This protein binds this small molecule.
Small molecule (SMILES): CC1(C)OC(=O)c2ccccc2[C@H]1n1cncc1C(F)F

Binding-site contacts:
Ligand atom C15 contacts residue MET74 of chain 6.B at 3.6 Å (hydrophobic).
Ligand atom O11 contacts residue LEU73 of chain 6.B at 3.2 Å.
Ligand atom C15 contacts residue LEU102 of chain 6.B at 3.8 Å (hydrophobic).
Ligand atom C3 contacts residue VAL135 of chain 4.B at 3.8 Å (hydrophobic).
Ligand atom F21 contacts residue PRO8 of chain 6.B at 3.7 Å.
Ligand atom C13 contacts residue HIS138 of chain 4.B at 3.4 Å.
Ligand atom C1 contacts residue GLU134 of chain 4.B at 3.2 Å.
Ligand atom N16 contacts residue MET74 of chain 6.B at 3.6 Å.
Ligand atom C1 contacts residue TYR98 of chain 6.B at 3.6 Å (hydrophobic).
Ligand atom C3 contacts residue GLU134 of chain 4.B at 3.6 Å.
Ligand atom C13 contacts residue SO41 of chain 6.I at 3.9 Å.
Ligand atom C5 contacts residue LEU102 of chain 6.B at 4.2 Å (hydrophobic).
Ligand atom C18 contacts residue LEU102 of chain 6.B at 3.9 Å (hydrophobic).
Ligand atom F21 contacts residue SO41 of chain 6.K at 2.9 Å.
Ligand atom O11 contacts residue MET74 of chain 6.B at 3.0 Å (h-bond).
Ligand atom C2 contacts residue LEU102 of chain 6.B at 4.2 Å (hydrophobic).
Ligand atom F21 contacts residue ARG88 of chain 6.B at 3.3 Å.
Ligand atom N16 contacts residue ASN106 of chain 6.B at 3.4 Å (h-bond).
Ligand atom C4 contacts residue TYR98 of chain 6.B at 3.5 Å (hydrophobic).
Ligand atom C12 contacts residue PHE70 of chain 6.B at 3.7 Å (hydrophobic).
Ligand atom C4 contacts residue GLU134 of chain 4.B at 3.4 Å.
Ligand atom C19 contacts residue SO41 of chain 6.K at 3.1 Å.
Ligand atom C12 contacts residue ALA37 of chain 6.B at 3.7 Å (hydrophobic).
Ligand atom N16 contacts residue LEU102 of chain 6.B at 3.6 Å.
Ligand atom C2 contacts residue GLU134 of chain 4.B at 3.1 Å.
Ligand atom C6 contacts residue GLU134 of chain 4.B at 4.1 Å.
Ligand atom C5 contacts residue GLU134 of chain 4.B at 3.9 Å.
Ligand atom C15 contacts residue ASN106 of chain 6.B at 4.1 Å.
Ligand atom C13 contacts residue GLU134 of chain 4.B at 4.1 Å.
Ligand atom C1 contacts residue LEU102 of chain 6.B at 3.5 Å (hydrophobic).
Ligand atom C4 contacts residue LEU102 of chain 6.B at 3.5 Å (hydrophobic).
Ligand atom C2 contacts residue VAL135 of chain 4.B at 3.7 Å (hydrophobic).
Ligand atom C7 contacts residue MET74 of chain 6.B at 3.6 Å (hydrophobic).
Ligand atom C17 contacts residue MET74 of chain 6.B at 4.0 Å (hydrophobic).
Ligand atom C1 contacts residue LEU131 of chain 4.B at 3.7 Å (hydrophobic).
Ligand atom C2 contacts residue LEU131 of chain 4.B at 3.6 Å (hydrophobic).
Ligand atom F20 contacts residue SO41 of chain 6.K at 2.5 Å.
Ligand atom F21 contacts residue GLY9 of chain 6.B at 3.4 Å.
Ligand atom O8 contacts residue MET74 of chain 6.B at 3.4 Å (h-bond).
Ligand atom C17 contacts residue LEU102 of chain 6.B at 3.6 Å (hydrophobic).

Sequence of chain 4.B:
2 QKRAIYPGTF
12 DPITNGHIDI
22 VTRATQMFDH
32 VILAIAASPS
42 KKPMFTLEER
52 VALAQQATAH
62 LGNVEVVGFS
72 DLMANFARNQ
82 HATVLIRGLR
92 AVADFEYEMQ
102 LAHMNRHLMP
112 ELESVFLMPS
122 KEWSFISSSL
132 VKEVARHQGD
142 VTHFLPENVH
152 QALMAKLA

Sequence of chain 6.B:
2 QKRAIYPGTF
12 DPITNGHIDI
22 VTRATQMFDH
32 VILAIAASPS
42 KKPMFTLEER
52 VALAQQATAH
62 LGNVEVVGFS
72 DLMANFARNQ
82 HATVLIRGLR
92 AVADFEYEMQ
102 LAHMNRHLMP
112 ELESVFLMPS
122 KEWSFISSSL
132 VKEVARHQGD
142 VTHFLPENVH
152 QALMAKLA